A protein and the small-molecule ligand that binds it are described below.
Small molecule (SMILES): CC(=O)N[C@H]1[C@H](O[C@H]2[C@H](O)[C@@H](NC(C)=O)CO[C@@H]2CO)O[C@H](CO)[C@@H](O)[C@@H]1O

Sequence of chain 1.A:
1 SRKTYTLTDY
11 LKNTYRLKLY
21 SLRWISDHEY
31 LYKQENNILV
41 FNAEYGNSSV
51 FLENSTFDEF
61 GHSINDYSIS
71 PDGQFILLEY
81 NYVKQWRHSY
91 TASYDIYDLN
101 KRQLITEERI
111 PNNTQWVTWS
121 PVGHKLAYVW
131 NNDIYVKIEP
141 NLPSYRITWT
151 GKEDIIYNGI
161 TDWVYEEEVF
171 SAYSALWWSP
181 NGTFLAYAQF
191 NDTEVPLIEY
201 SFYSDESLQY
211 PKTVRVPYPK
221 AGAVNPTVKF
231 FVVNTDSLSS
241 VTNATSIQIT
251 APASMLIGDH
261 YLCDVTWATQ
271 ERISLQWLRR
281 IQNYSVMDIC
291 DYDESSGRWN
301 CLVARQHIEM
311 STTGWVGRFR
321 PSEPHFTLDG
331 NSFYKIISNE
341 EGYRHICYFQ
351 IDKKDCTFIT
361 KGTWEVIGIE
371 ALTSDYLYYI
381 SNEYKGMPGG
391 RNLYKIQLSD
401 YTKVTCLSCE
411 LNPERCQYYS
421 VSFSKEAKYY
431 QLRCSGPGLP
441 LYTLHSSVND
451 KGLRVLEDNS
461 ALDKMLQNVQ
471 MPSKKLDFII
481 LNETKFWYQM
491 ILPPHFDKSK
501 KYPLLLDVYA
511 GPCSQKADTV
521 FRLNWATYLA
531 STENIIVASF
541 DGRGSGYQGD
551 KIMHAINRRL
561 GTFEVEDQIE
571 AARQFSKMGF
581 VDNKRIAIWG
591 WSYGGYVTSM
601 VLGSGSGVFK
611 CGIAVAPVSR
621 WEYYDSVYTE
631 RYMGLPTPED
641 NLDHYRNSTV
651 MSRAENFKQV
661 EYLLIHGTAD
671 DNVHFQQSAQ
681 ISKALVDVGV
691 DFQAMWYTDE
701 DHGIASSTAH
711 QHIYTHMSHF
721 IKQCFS

Binding-site contacts:
Ligand atom O7 contacts residue ASN181 of chain 1.A at 4.0 Å.
Ligand atom C6 contacts residue GLN270 of chain 1.A at 3.7 Å.
Ligand atom C3 contacts residue THR183 of chain 1.A at 4.0 Å.
Ligand atom N2 contacts residue GLU294 of chain 1.A at 3.9 Å.
Ligand atom C3 contacts residue GLU294 of chain 1.A at 3.6 Å.
Ligand atom C5 contacts residue ASN181 of chain 1.A at 3.7 Å.
Ligand atom O5 contacts residue GLN270 of chain 1.A at 3.1 Å.
Ligand atom C4 contacts residue ASN181 of chain 1.A at 4.3 Å.
Ligand atom N2 contacts residue ASN181 of chain 1.A at 2.9 Å (h-bond).
Ligand atom O6 contacts residue GLU271 of chain 1.A at 3.1 Å (salt-bridge).
Ligand atom C8 contacts residue TYR292 of chain 1.A at 3.6 Å (hydrophobic).
Ligand atom C7 contacts residue ASN234 of chain 1.A at 4.4 Å.
Ligand atom C7 contacts residue ASN181 of chain 1.A at 3.6 Å.
Ligand atom N2 contacts residue THR183 of chain 1.A at 3.8 Å.
Ligand atom O5 contacts residue ASN181 of chain 1.A at 2.4 Å (h-bond).
Ligand atom C8 contacts residue ASN234 of chain 1.A at 3.7 Å.
Ligand atom C6 contacts residue GLU271 of chain 1.A at 3.1 Å.
Ligand atom O5 contacts residue THR183 of chain 1.A at 3.8 Å.
Ligand atom C2 contacts residue THR183 of chain 1.A at 3.9 Å.
Ligand atom C5 contacts residue THR183 of chain 1.A at 3.8 Å.
Ligand atom O6 contacts residue GLN270 of chain 1.A at 3.7 Å.
Ligand atom O7 contacts residue THR183 of chain 1.A at 4.5 Å.
Ligand atom N2 contacts residue GLU271 of chain 1.A at 3.8 Å.
Ligand atom C4 contacts residue THR183 of chain 1.A at 4.4 Å.
Ligand atom C1 contacts residue GLN270 of chain 1.A at 3.9 Å.
Ligand atom C1 contacts residue GLU271 of chain 1.A at 4.3 Å.
Ligand atom C2 contacts residue GLU294 of chain 1.A at 4.4 Å.
Ligand atom C2 contacts residue ASN181 of chain 1.A at 2.5 Å.
Ligand atom C8 contacts residue PHE184 of chain 1.A at 3.4 Å (hydrophobic).
Ligand atom C1 contacts residue THR183 of chain 1.A at 3.1 Å.
Ligand atom C8 contacts residue THR183 of chain 1.A at 4.4 Å.
Ligand atom C2 contacts residue GLU271 of chain 1.A at 4.5 Å.
Ligand atom C5 contacts residue GLN270 of chain 1.A at 4.0 Å.
Ligand atom C4 contacts residue GLU294 of chain 1.A at 4.2 Å.
Ligand atom C1 contacts residue ASN181 of chain 1.A at 1.4 Å.
Ligand atom O3 contacts residue GLU294 of chain 1.A at 3.5 Å (salt-bridge).
Ligand atom O7 contacts residue ASN234 of chain 1.A at 4.1 Å.
Ligand atom C3 contacts residue ASN181 of chain 1.A at 3.8 Å.
Ligand atom O4 contacts residue GLU294 of chain 1.A at 3.6 Å.